Binding-site contacts:
Ligand atom O1P contacts residue ARG36 of chain 1.C at 2.8 Å (salt-bridge).
Ligand atom OH contacts residue ARG17 of chain 1.C at 3.5 Å.
Ligand atom O contacts residue CYS57 of chain 1.C at 3.7 Å.
Ligand atom CE2 contacts residue ARG17 of chain 1.C at 3.7 Å.
Ligand atom CH2 contacts residue LEU88 of chain 1.C at 3.4 Å (hydrophobic).
Ligand atom CE2 contacts residue ARG17 of chain 1.C at 3.7 Å.
Ligand atom CE2 contacts residue TYR89 of chain 1.C at 3.4 Å (hydrophobic).
Ligand atom CE1 contacts residue ARG38 of chain 1.C at 3.9 Å.
Ligand atom CB contacts residue HIS56 of chain 1.C at 3.8 Å.
Ligand atom O3P contacts residue ARG36 of chain 1.C at 2.7 Å (salt-bridge).
Ligand atom CG contacts residue ARG17 of chain 1.C at 3.9 Å.
Ligand atom CZ contacts residue ARG17 of chain 1.C at 3.4 Å.
Ligand atom P contacts residue ARG38 of chain 1.C at 3.8 Å.
Ligand atom CE1 contacts residue ARG17 of chain 1.C at 3.2 Å.
Ligand atom CE3 contacts residue CYS57 of chain 1.C at 3.4 Å (hydrophobic).
Ligand atom O1P contacts residue ARG38 of chain 1.C at 3.3 Å (salt-bridge).
Ligand atom N contacts residue HIS56 of chain 1.C at 2.8 Å (h-bond).
Ligand atom NE1 contacts residue TYR89 of chain 1.C at 3.5 Å.
Ligand atom CZ2 contacts residue TYR89 of chain 1.C at 3.4 Å (hydrophobic).
Ligand atom CD2 contacts residue HIS56 of chain 1.C at 3.6 Å.
Ligand atom CA contacts residue HIS56 of chain 1.C at 3.3 Å.
Ligand atom OH contacts residue ARG38 of chain 1.C at 3.0 Å (salt-bridge).
Ligand atom O3P contacts residue ARG17 of chain 1.C at 2.7 Å (salt-bridge).
Ligand atom CB contacts residue HIS56 of chain 1.C at 3.6 Å.
Ligand atom C contacts residue ARG17 of chain 1.C at 3.6 Å.
Ligand atom CH2 contacts residue TYR89 of chain 1.C at 3.8 Å (hydrophobic).
Ligand atom CA contacts residue HIS56 of chain 1.C at 3.8 Å.
Ligand atom CD1 contacts residue ARG58 of chain 1.C at 3.3 Å.
Ligand atom P contacts residue ARG17 of chain 1.C at 3.9 Å.
Ligand atom CZ contacts residue ARG38 of chain 1.C at 3.7 Å.
Ligand atom P contacts residue ARG36 of chain 1.C at 3.7 Å.
Ligand atom CG contacts residue ARG58 of chain 1.C at 3.9 Å.
Ligand atom CE1 contacts residue ARG58 of chain 1.C at 3.6 Å.
Ligand atom C contacts residue HIS56 of chain 1.C at 3.5 Å.
Ligand atom CD2 contacts residue TYR89 of chain 1.C at 3.8 Å (hydrophobic).
Ligand atom O contacts residue ARG17 of chain 1.C at 2.6 Å (salt-bridge).
Ligand atom CZ3 contacts residue LEU88 of chain 1.C at 3.4 Å (hydrophobic).
Ligand atom CB contacts residue CYS57 of chain 1.C at 3.9 Å (hydrophobic).
Ligand atom CD2 contacts residue ARG17 of chain 1.C at 3.9 Å.
Ligand atom CD1 contacts residue ARG17 of chain 1.C at 3.4 Å.

A protein and the small-molecule ligand that binds it are described below.
Small molecule (SMILES): CNC(=O)[C@H](C)NC(=O)[C@H](Cc1c[nH]c2ccccc12)NC(=O)[C@H](Cc1ccc(OP(=O)(O)O)cc1)NC(=O)[C@H](Cc1ccc(O)cc1)NC(=O)[C@H](C)NC(=O)[C@H](C)NC(=O)[C@@H](N)CC(=O)O

Sequence of chain 1.C:
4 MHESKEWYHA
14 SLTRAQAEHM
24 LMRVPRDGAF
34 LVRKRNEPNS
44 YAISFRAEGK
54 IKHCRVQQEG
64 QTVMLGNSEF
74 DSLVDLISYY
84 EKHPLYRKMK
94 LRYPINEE